Sequence of chain 1.A:
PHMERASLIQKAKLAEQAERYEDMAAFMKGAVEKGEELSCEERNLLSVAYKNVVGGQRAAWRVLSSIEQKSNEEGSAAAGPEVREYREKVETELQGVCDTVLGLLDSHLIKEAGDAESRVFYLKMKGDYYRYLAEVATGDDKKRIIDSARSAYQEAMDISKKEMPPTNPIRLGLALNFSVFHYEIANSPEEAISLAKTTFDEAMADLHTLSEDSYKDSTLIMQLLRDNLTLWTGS

A small-molecule ligand and the protein it binds are described below.
Small molecule (SMILES): CC(C)C[C@H](N)C(=O)N[C@@H](CCCN=C(N)N)C(=O)N[C@@H](CCCN=C(N)N)C(=O)NCC(=O)N[C@@H](COP(=O)(O)O)C(=O)N[C@H](C(=O)N[C@H](C=O)CS)[C@@H](C)O

Binding-site contacts:
Ligand atom NH2 contacts residue GLU185 of chain 1.A at 2.9 Å (salt-bridge).
Ligand atom CB contacts residue ASN178 of chain 1.A at 3.4 Å.
Ligand atom P contacts residue ARG132 of chain 1.A at 3.8 Å.
Ligand atom NH2 contacts residue VAL181 of chain 1.A at 3.8 Å.
Ligand atom NH1 contacts residue ARG63 of chain 1.A at 3.7 Å.
Ligand atom O3P contacts residue ARG59 of chain 1.A at 3.0 Å (salt-bridge).
Ligand atom O2P contacts residue TYR133 of chain 1.A at 2.7 Å (h-bond).
Ligand atom CD contacts residue GLU185 of chain 1.A at 3.3 Å.
Ligand atom NH2 contacts residue ARG63 of chain 1.A at 3.5 Å (salt-bridge).
Ligand atom CZ contacts residue ARG63 of chain 1.A at 3.9 Å.
Ligand atom NH2 contacts residue ARG132 of chain 1.A at 3.4 Å (salt-bridge).
Ligand atom O contacts residue VAL181 of chain 1.A at 3.5 Å.
Ligand atom CA contacts residue ASN178 of chain 1.A at 3.5 Å.
Ligand atom N contacts residue ASN229 of chain 1.A at 3.0 Å (h-bond).
Ligand atom O3P contacts residue TYR133 of chain 1.A at 3.7 Å.
Ligand atom OG1 contacts residue ASN178 of chain 1.A at 3.2 Å (h-bond).
Ligand atom O contacts residue ASN229 of chain 1.A at 2.8 Å (h-bond).
Ligand atom O contacts residue LEU177 of chain 1.A at 3.7 Å.
Ligand atom CA contacts residue ASN229 of chain 1.A at 3.4 Å.
Ligand atom C contacts residue ASN229 of chain 1.A at 3.6 Å.
Ligand atom CZ contacts residue GLU185 of chain 1.A at 3.3 Å.
Ligand atom CB contacts residue ASN229 of chain 1.A at 3.7 Å.
Ligand atom C contacts residue ASN229 of chain 1.A at 3.9 Å.
Ligand atom NE contacts residue GLU185 of chain 1.A at 2.8 Å (salt-bridge).
Ligand atom NH2 contacts residue ARG59 of chain 1.A at 3.5 Å (salt-bridge).
Ligand atom P contacts residue TYR133 of chain 1.A at 3.8 Å.
Ligand atom O contacts residue LEU232 of chain 1.A at 3.4 Å.
Ligand atom CG2 contacts residue ASN178 of chain 1.A at 3.6 Å.
Ligand atom NH2 contacts residue GLU136 of chain 1.A at 3.6 Å (salt-bridge).
Ligand atom N contacts residue ASN178 of chain 1.A at 3.1 Å (h-bond).
Ligand atom O1P contacts residue ARG59 of chain 1.A at 2.9 Å (salt-bridge).
Ligand atom C contacts residue ASN178 of chain 1.A at 3.7 Å.
Ligand atom O contacts residue LYS52 of chain 1.A at 3.8 Å.
Ligand atom O3P contacts residue LYS52 of chain 1.A at 2.8 Å (salt-bridge).
Ligand atom CG2 contacts residue LYS125 of chain 1.A at 3.1 Å.
Ligand atom O2P contacts residue ARG132 of chain 1.A at 2.9 Å (salt-bridge).
Ligand atom CB contacts residue ASN178 of chain 1.A at 3.9 Å.
Ligand atom OG1 contacts residue LYS52 of chain 1.A at 3.5 Å.
Ligand atom O1P contacts residue ARG132 of chain 1.A at 3.0 Å (salt-bridge).
Ligand atom CZ contacts residue VAL181 of chain 1.A at 3.8 Å (hydrophobic).